Binding-site contacts:
Ligand atom C4 contacts residue LEU55 of chain 1.C at 3.8 Å (hydrophobic).
Ligand atom O1 contacts residue TYR416 of chain 1.C at 2.2 Å (h-bond).
Ligand atom C3 contacts residue TYR416 of chain 1.C at 3.6 Å (hydrophobic).
Ligand atom C2 contacts residue TYR416 of chain 1.C at 4.5 Å (hydrophobic).
Ligand atom C2 contacts residue MET58 of chain 1.C at 4.0 Å (hydrophobic).
Ligand atom O1 contacts residue GLN418 of chain 1.C at 4.5 Å.
Ligand atom C19 contacts residue LEU55 of chain 1.C at 4.4 Å (hydrophobic).
Ligand atom O1 contacts residue ILE417 of chain 1.C at 3.0 Å.
Ligand atom C2 contacts residue ILE417 of chain 1.C at 4.5 Å (hydrophobic).
Ligand atom C3 contacts residue ILE417 of chain 1.C at 3.4 Å (hydrophobic).
Ligand atom C19 contacts residue ILE54 of chain 1.C at 3.9 Å (hydrophobic).
Ligand atom O1 contacts residue MET58 of chain 1.C at 4.2 Å.
Ligand atom C4 contacts residue ILE417 of chain 1.C at 3.9 Å (hydrophobic).
Ligand atom C19 contacts residue MET58 of chain 1.C at 3.7 Å (hydrophobic).
Ligand atom C4 contacts residue TYR416 of chain 1.C at 4.4 Å (hydrophobic).

The small molecule below binds the protein below.
Small molecule (SMILES): CC(C)CCC[C@@H](C)[C@H]1CC[C@H]2[C@@H]3CC=C4C[C@@H](O)CC[C@]4(C)[C@H]3CC[C@]12C

Sequence of chain 1.C:
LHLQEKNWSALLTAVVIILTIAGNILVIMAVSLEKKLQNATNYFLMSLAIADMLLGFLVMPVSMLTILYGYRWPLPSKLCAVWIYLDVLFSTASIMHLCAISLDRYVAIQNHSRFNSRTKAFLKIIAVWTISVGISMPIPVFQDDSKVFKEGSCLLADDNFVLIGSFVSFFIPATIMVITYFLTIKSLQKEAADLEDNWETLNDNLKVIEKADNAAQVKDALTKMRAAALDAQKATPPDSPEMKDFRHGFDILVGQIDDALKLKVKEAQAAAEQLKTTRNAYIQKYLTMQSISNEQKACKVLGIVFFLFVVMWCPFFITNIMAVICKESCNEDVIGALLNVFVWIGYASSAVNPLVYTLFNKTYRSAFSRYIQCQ